Sequence of chain 1.A:
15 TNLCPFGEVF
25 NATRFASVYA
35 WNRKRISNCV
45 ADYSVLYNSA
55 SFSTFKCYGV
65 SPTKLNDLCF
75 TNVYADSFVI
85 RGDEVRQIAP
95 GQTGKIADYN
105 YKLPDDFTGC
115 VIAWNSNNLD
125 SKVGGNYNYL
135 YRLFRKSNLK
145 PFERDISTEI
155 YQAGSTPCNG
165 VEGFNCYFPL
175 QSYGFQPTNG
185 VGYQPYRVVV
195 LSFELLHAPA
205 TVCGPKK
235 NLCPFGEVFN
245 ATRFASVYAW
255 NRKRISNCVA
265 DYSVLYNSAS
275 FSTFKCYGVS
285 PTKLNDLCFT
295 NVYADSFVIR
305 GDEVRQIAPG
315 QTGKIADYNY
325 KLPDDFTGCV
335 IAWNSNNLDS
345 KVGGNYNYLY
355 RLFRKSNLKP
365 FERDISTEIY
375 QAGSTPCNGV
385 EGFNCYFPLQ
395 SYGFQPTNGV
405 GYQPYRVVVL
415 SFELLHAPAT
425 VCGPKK

Binding-site contacts:
Ligand atom C7 contacts residue PHE20 of chain 1.A at 4.0 Å (hydrophobic).
Ligand atom C7 contacts residue ASN25 of chain 1.A at 3.5 Å.
Ligand atom C4 contacts residue ASN25 of chain 1.A at 4.3 Å.
Ligand atom N2 contacts residue SER53 of chain 1.A at 3.8 Å.
Ligand atom O3 contacts residue SER53 of chain 1.A at 3.1 Å (h-bond).
Ligand atom C5 contacts residue SER53 of chain 1.A at 4.4 Å.
Ligand atom O7 contacts residue GLY21 of chain 1.A at 2.7 Å.
Ligand atom C3 contacts residue ASN25 of chain 1.A at 3.8 Å.
Ligand atom C8 contacts residue PHE20 of chain 1.A at 4.3 Å (hydrophobic).
Ligand atom C7 contacts residue SER53 of chain 1.A at 4.4 Å.
Ligand atom C6 contacts residue ASN25 of chain 1.A at 4.4 Å.
Ligand atom O7 contacts residue PHE20 of chain 1.A at 3.0 Å.
Ligand atom C8 contacts residue GLY21 of chain 1.A at 4.3 Å.
Ligand atom C8 contacts residue SER53 of chain 1.A at 3.9 Å.
Ligand atom O5 contacts residue ASN25 of chain 1.A at 2.4 Å (h-bond).
Ligand atom C5 contacts residue ASN25 of chain 1.A at 3.6 Å.
Ligand atom O4 contacts residue SER53 of chain 1.A at 3.5 Å (h-bond).
Ligand atom C2 contacts residue SER53 of chain 1.A at 4.3 Å.
Ligand atom C3 contacts residue SER53 of chain 1.A at 3.5 Å.
Ligand atom C2 contacts residue ASN25 of chain 1.A at 2.5 Å.
Ligand atom C1 contacts residue ASN25 of chain 1.A at 1.4 Å.
Ligand atom C7 contacts residue GLY21 of chain 1.A at 3.8 Å.
Ligand atom O7 contacts residue ASN25 of chain 1.A at 3.2 Å (h-bond).
Ligand atom N2 contacts residue ASN25 of chain 1.A at 2.9 Å (h-bond).
Ligand atom C4 contacts residue SER53 of chain 1.A at 4.3 Å.

The protein below binds the small molecule below.
Small molecule (SMILES): CC(=O)N[C@H]1[C@H](O[C@H]2[C@H](O)[C@@H](NC(C)=O)CO[C@@H]2CO)O[C@H](CO)[C@@H](O)[C@@H]1O